This protein binds this small molecule.
Small molecule (SMILES): Cc1cc(CCCOc2c(C)cc(-n3nnc(C)n3)cc2C)on1

Sequence of chain 1.A:
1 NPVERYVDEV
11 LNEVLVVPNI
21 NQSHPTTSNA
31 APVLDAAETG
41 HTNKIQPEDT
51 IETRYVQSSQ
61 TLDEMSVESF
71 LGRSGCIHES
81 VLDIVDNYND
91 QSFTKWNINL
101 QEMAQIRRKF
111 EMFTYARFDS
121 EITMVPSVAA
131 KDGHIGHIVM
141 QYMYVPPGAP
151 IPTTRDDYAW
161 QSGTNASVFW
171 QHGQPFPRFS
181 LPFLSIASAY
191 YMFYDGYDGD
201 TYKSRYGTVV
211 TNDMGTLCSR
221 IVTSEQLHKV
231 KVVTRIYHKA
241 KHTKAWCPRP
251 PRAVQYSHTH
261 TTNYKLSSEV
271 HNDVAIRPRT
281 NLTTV

Binding-site contacts:
Ligand atom CM3 contacts residue TYR190 of chain 1.A at 3.8 Å (hydrophobic).
Ligand atom C4 contacts residue TYR190 of chain 1.A at 3.8 Å (hydrophobic).
Ligand atom N2A contacts residue PHE179 of chain 1.A at 3.3 Å.
Ligand atom N1A contacts residue MET124 of chain 1.A at 3.9 Å.
Ligand atom C1B contacts residue ILE98 of chain 1.A at 3.6 Å (hydrophobic).
Ligand atom C5B contacts residue TYR144 of chain 1.A at 3.7 Å (hydrophobic).
Ligand atom C5B contacts residue LEU181 of chain 1.A at 3.6 Å (hydrophobic).
Ligand atom CM2 contacts residue ILE77 of chain 1.A at 3.9 Å (hydrophobic).
Ligand atom CM4 contacts residue TYR142 of chain 1.A at 3.9 Å (hydrophobic).
Ligand atom CM4 contacts residue VAL168 of chain 1.A at 3.9 Å (hydrophobic).
Ligand atom CM6 contacts residue LEU181 of chain 1.A at 3.8 Å (hydrophobic).
Ligand atom CM4 contacts residue ALA166 of chain 1.A at 3.1 Å (hydrophobic).
Ligand atom N3A contacts residue TYR144 of chain 1.A at 3.2 Å.
Ligand atom O1 contacts residue MET214 of chain 1.A at 3.2 Å.
Ligand atom N2A contacts residue TYR144 of chain 1.A at 4.0 Å.
Ligand atom C3 contacts residue LEU100 of chain 1.A at 3.7 Å (hydrophobic).
Ligand atom C5 contacts residue MET214 of chain 1.A at 3.7 Å (hydrophobic).
Ligand atom N5A contacts residue LEU217 of chain 1.A at 3.7 Å.
Ligand atom C6B contacts residue LEU181 of chain 1.A at 3.5 Å (hydrophobic).
Ligand atom C5 contacts residue LEU100 of chain 1.A at 4.0 Å (hydrophobic).
Ligand atom C4A contacts residue TYR144 of chain 1.A at 3.5 Å (hydrophobic).
Ligand atom N1A contacts residue PHE179 of chain 1.A at 3.2 Å.
Ligand atom CM6 contacts residue TYR144 of chain 1.A at 3.7 Å (hydrophobic).
Ligand atom C1B contacts residue LEU181 of chain 1.A at 3.9 Å (hydrophobic).
Ligand atom N1A contacts residue LEU217 of chain 1.A at 3.4 Å.
Ligand atom N3A contacts residue PHE179 of chain 1.A at 3.6 Å.
Ligand atom N5A contacts residue PHE179 of chain 1.A at 3.2 Å.
Ligand atom O1B contacts residue ILE98 of chain 1.A at 3.1 Å.
Ligand atom CM6 contacts residue LEU184 of chain 1.A at 3.6 Å (hydrophobic).
Ligand atom C1C contacts residue MET214 of chain 1.A at 3.4 Å (hydrophobic).
Ligand atom C4A contacts residue PHE179 of chain 1.A at 3.5 Å (hydrophobic).
Ligand atom CM2 contacts residue ILE122 of chain 1.A at 3.9 Å (hydrophobic).
Ligand atom CM4 contacts residue TYR144 of chain 1.A at 3.8 Å (hydrophobic).
Ligand atom C4 contacts residue LEU100 of chain 1.A at 3.8 Å (hydrophobic).
Ligand atom C4 contacts residue MET214 of chain 1.A at 4.0 Å (hydrophobic).
Ligand atom O1 contacts residue LEU100 of chain 1.A at 3.8 Å.
Ligand atom N2 contacts residue LEU100 of chain 1.A at 3.8 Å.
Ligand atom C6B contacts residue ILE98 of chain 1.A at 3.8 Å (hydrophobic).
Ligand atom N2 contacts residue MET214 of chain 1.A at 3.7 Å.
Ligand atom C3C contacts residue LEU181 of chain 1.A at 4.0 Å (hydrophobic).